Binding-site contacts:
Ligand atom C18 contacts residue PHE169 of chain 2.B at 4.3 Å (hydrophobic).
Ligand atom O3 contacts residue VAL301 of chain 2.B at 3.7 Å.
Ligand atom C2 contacts residue MET172 of chain 2.B at 4.1 Å (hydrophobic).
Ligand atom N contacts residue THR303 of chain 2.B at 4.2 Å.
Ligand atom C17 contacts residue ASN168 of chain 2.B at 4.1 Å.
Ligand atom N contacts residue TRP176 of chain 2.B at 3.4 Å.
Ligand atom C7 contacts residue PHE467 of chain 2.B at 4.4 Å (hydrophobic).
Ligand atom C contacts residue TRP176 of chain 2.B at 4.1 Å (hydrophobic).
Ligand atom C17 contacts residue THR303 of chain 2.B at 4.2 Å.
Ligand atom C18 contacts residue THR303 of chain 2.B at 4.1 Å.
Ligand atom O2 contacts residue MET173 of chain 2.B at 3.9 Å.
Ligand atom O3 contacts residue ALA302 of chain 2.B at 2.9 Å (h-bond).
Ligand atom C2 contacts residue PHE169 of chain 2.B at 3.4 Å (hydrophobic).
Ligand atom C8 contacts residue TRP176 of chain 2.B at 3.6 Å (hydrophobic).
Ligand atom O2 contacts residue ASN168 of chain 2.B at 3.3 Å (h-bond).
Ligand atom C3 contacts residue PHE169 of chain 2.B at 4.2 Å (hydrophobic).
Ligand atom C7 contacts residue THR303 of chain 2.B at 3.9 Å.
Ligand atom C8 contacts residue PHE467 of chain 2.B at 3.2 Å (hydrophobic).
Ligand atom C7 contacts residue PHE169 of chain 2.B at 4.2 Å (hydrophobic).
Ligand atom C1 contacts residue MET172 of chain 2.B at 4.1 Å (hydrophobic).
Ligand atom O3 contacts residue THR303 of chain 2.B at 3.1 Å (h-bond).
Ligand atom N contacts residue PHE467 of chain 2.B at 3.1 Å.
Ligand atom C17 contacts residue ALA302 of chain 2.B at 4.4 Å (hydrophobic).
Ligand atom C1 contacts residue PHE169 of chain 2.B at 4.3 Å (hydrophobic).
Ligand atom C17 contacts residue PHE169 of chain 2.B at 3.3 Å (hydrophobic).
Ligand atom C7 contacts residue VAL301 of chain 2.B at 4.0 Å (hydrophobic).
Ligand atom C18 contacts residue ASN168 of chain 2.B at 3.8 Å.
Ligand atom O2 contacts residue ALA302 of chain 2.B at 3.8 Å.
Ligand atom C5 contacts residue ASP459 of chain 2.B at 3.5 Å.
Ligand atom C4 contacts residue ASP459 of chain 2.B at 3.1 Å.
Ligand atom C18 contacts residue ALA302 of chain 2.B at 3.5 Å (hydrophobic).
Ligand atom C3 contacts residue ASP459 of chain 2.B at 3.5 Å.
Ligand atom C3 contacts residue PHE296 of chain 2.B at 4.3 Å (hydrophobic).
Ligand atom C17 contacts residue VAL301 of chain 2.B at 3.5 Å (hydrophobic).
Ligand atom C18 contacts residue VAL301 of chain 2.B at 3.9 Å (hydrophobic).
Ligand atom C2 contacts residue ASP459 of chain 2.B at 4.3 Å.
Ligand atom O2 contacts residue NAI1 of chain 2.K at 3.5 Å (h-bond).
Ligand atom C contacts residue ASP459 of chain 2.B at 4.1 Å.
Ligand atom O3 contacts residue PHE467 of chain 2.B at 3.9 Å.
Ligand atom C8 contacts residue THR303 of chain 2.B at 3.7 Å.

A protein and the small-molecule ligand that binds it are described below.
Small molecule (SMILES): O=C(O)Cc1c[nH]c2ccccc12

Sequence of chain 2.B:
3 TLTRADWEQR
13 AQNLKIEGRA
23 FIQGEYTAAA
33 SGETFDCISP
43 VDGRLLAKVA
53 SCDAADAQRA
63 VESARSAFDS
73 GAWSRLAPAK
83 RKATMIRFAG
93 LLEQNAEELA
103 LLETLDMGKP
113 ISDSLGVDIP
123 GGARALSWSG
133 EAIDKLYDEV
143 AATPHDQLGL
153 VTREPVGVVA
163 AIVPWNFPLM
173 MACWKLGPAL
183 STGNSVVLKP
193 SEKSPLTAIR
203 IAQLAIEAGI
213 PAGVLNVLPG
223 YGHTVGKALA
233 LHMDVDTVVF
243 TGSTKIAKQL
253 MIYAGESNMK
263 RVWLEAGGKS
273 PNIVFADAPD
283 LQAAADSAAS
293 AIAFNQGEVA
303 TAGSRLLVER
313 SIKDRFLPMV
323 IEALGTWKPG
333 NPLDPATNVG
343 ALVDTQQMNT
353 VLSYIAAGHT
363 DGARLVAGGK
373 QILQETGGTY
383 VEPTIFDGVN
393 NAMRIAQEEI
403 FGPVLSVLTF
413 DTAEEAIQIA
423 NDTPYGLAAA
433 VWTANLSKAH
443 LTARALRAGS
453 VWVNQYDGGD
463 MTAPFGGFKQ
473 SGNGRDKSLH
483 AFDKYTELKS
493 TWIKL